Sequence of chain 1.C:
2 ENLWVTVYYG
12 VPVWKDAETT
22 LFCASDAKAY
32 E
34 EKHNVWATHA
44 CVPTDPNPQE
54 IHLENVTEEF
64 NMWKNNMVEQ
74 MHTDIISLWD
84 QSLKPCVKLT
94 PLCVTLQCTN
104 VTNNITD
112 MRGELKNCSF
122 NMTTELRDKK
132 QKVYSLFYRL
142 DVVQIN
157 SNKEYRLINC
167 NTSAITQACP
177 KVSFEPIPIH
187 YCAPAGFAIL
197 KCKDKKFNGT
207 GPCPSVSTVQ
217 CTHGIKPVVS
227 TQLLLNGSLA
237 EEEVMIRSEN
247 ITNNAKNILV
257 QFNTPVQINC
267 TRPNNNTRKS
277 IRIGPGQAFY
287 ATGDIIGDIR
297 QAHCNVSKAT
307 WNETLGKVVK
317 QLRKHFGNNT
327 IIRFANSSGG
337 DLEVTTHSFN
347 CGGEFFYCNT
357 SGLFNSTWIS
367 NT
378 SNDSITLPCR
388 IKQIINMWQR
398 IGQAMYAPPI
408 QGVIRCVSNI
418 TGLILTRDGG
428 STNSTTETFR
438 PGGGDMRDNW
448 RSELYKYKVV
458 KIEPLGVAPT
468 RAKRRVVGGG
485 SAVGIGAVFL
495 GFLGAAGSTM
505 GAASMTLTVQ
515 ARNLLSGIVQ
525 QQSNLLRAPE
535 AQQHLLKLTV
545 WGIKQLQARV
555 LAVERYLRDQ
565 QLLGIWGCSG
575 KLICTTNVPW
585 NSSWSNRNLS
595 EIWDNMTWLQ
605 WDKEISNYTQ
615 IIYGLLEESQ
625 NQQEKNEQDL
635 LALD

Binding-site contacts:
Ligand atom C3 contacts residue ASN308 of chain 1.C at 3.8 Å.
Ligand atom O5 contacts residue ASN308 of chain 1.C at 2.1 Å (h-bond).
Ligand atom N2 contacts residue ASN308 of chain 1.C at 3.1 Å (h-bond).
Ligand atom C7 contacts residue ASN308 of chain 1.C at 4.2 Å.
Ligand atom C1 contacts residue ASN308 of chain 1.C at 1.4 Å.
Ligand atom C5 contacts residue ASN308 of chain 1.C at 3.4 Å.
Ligand atom C4 contacts residue ASN308 of chain 1.C at 4.1 Å.
Ligand atom C2 contacts residue ASN308 of chain 1.C at 2.6 Å.

The protein below binds the small molecule below.
Small molecule (SMILES): CC(=O)N[C@@H]1[C@@H](O)[C@H](O)[C@@H](CO)O[C@H]1O